Sequence of chain 1.C:
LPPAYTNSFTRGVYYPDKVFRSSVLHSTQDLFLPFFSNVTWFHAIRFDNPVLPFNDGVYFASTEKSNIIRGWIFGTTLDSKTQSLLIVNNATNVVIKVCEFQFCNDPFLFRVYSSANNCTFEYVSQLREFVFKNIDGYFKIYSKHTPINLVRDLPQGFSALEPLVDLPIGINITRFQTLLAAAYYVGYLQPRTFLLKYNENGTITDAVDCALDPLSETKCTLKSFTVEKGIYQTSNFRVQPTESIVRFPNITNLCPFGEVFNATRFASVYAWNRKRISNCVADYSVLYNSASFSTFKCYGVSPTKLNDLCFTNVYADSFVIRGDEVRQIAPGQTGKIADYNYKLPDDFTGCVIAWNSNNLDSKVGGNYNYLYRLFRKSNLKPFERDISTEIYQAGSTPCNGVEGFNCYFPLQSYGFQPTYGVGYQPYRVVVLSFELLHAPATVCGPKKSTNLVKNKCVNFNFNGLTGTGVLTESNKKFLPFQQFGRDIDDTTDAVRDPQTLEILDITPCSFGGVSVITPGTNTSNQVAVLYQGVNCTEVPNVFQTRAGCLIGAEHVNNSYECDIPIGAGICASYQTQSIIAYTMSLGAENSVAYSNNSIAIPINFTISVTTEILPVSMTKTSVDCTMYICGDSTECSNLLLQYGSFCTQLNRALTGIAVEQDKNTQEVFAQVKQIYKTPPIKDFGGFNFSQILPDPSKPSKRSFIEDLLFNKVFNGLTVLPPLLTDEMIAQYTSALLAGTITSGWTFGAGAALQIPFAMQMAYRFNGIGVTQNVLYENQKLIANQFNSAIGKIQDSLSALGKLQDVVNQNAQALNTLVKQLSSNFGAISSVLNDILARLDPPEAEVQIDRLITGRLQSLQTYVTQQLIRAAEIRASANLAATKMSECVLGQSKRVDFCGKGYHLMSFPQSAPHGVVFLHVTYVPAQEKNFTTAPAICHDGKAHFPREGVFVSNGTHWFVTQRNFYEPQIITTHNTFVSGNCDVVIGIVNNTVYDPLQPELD

A protein and the small-molecule ligand that binds it are described below.
Small molecule (SMILES): CC(=O)N[C@@H]1[C@@H](O)[C@H](O)[C@@H](CO)O[C@H]1O

Binding-site contacts:
Ligand atom O5 contacts residue ASN631 of chain 1.C at 2.4 Å (h-bond).
Ligand atom O7 contacts residue ASN631 of chain 1.C at 3.1 Å (h-bond).
Ligand atom N2 contacts residue ASN631 of chain 1.C at 2.9 Å (h-bond).
Ligand atom C1 contacts residue ASN631 of chain 1.C at 1.4 Å.
Ligand atom C8 contacts residue ASN631 of chain 1.C at 4.2 Å.
Ligand atom C2 contacts residue ASN631 of chain 1.C at 2.5 Å.
Ligand atom C4 contacts residue ASN631 of chain 1.C at 4.2 Å.
Ligand atom C3 contacts residue ASN631 of chain 1.C at 3.8 Å.
Ligand atom C7 contacts residue ASN631 of chain 1.C at 3.4 Å.
Ligand atom C5 contacts residue ASN631 of chain 1.C at 3.7 Å.